Binding-site contacts:
Ligand atom O5 contacts residue ASN279 of chain 1.E at 2.4 Å (h-bond).
Ligand atom O7 contacts residue LYS293 of chain 1.E at 4.2 Å.
Ligand atom C1 contacts residue ASN292 of chain 1.E at 3.7 Å.
Ligand atom O3 contacts residue LYS293 of chain 1.E at 3.6 Å.
Ligand atom O7 contacts residue LYS68 of chain 1.F at 3.8 Å.
Ligand atom C5 contacts residue ASN279 of chain 1.E at 3.6 Å.
Ligand atom O7 contacts residue ASN279 of chain 1.E at 4.3 Å.
Ligand atom C8 contacts residue GLU69 of chain 1.F at 3.0 Å.
Ligand atom N2 contacts residue LYS293 of chain 1.E at 3.9 Å.
Ligand atom C7 contacts residue GLU69 of chain 1.F at 4.1 Å.
Ligand atom C4 contacts residue ASN279 of chain 1.E at 4.2 Å.
Ligand atom O6 contacts residue ASN292 of chain 1.E at 2.9 Å (h-bond).
Ligand atom O5 contacts residue ASN292 of chain 1.E at 3.4 Å (h-bond).
Ligand atom C2 contacts residue ASN279 of chain 1.E at 2.3 Å.
Ligand atom C6 contacts residue ASN292 of chain 1.E at 3.9 Å.
Ligand atom C8 contacts residue ASN279 of chain 1.E at 3.8 Å.
Ligand atom C5 contacts residue ASN292 of chain 1.E at 3.6 Å.
Ligand atom O6 contacts residue GLU69 of chain 1.F at 2.9 Å (salt-bridge).
Ligand atom N2 contacts residue ASN279 of chain 1.E at 2.7 Å (h-bond).
Ligand atom C1 contacts residue ASN279 of chain 1.E at 1.4 Å.
Ligand atom C7 contacts residue LYS293 of chain 1.E at 4.2 Å.
Ligand atom C6 contacts residue GLU69 of chain 1.F at 3.8 Å.
Ligand atom C7 contacts residue ASN279 of chain 1.E at 3.4 Å.
Ligand atom C1 contacts residue VAL291 of chain 1.E at 4.2 Å (hydrophobic).
Ligand atom C3 contacts residue ASN279 of chain 1.E at 3.7 Å.

Sequence of chain 1.F:
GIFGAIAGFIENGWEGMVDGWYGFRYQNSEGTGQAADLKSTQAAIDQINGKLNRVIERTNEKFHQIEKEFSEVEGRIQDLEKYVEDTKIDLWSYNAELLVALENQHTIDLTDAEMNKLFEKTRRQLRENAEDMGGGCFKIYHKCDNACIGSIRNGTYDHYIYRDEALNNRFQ

A protein and the small-molecule ligand that binds it are described below.
Small molecule (SMILES): CC(=O)N[C@H]1[C@H](O[C@H]2[C@H](O)[C@@H](NC(C)=O)CO[C@@H]2CO)O[C@H](CO)[C@@H](O[C@@H]2O[C@H](CO[C@H]3O[C@H](CO)[C@@H](O)[C@H](O[C@H]4O[C@H](CO)[C@@H](O)[C@H](O)[C@H]4NC(C)=O)[C@@H]3O)[C@@H](O)[C@H](O[C@H]3O[C@H](CO)[C@@H](O)[C@H](O)[C@@H]3O)[C@@H]2O)[C@@H]1O

Sequence of chain 1.E:
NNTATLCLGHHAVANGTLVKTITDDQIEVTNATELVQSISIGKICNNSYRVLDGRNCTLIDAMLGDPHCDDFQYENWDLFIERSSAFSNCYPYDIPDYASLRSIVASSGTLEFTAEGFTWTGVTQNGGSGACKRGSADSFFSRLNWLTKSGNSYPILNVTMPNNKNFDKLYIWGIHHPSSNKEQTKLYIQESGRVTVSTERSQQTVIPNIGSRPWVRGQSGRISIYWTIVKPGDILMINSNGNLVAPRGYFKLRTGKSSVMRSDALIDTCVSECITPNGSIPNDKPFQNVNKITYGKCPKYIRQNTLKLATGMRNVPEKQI